The protein below binds the small molecule below.
Small molecule (SMILES): OC[C@H]1O[C@H](O[C@H]2[C@H](O)[C@@H](O)[C@@H](O)O[C@@H]2CO)[C@H](O)[C@@H](O)[C@@H]1O

Sequence of chain 1.A:
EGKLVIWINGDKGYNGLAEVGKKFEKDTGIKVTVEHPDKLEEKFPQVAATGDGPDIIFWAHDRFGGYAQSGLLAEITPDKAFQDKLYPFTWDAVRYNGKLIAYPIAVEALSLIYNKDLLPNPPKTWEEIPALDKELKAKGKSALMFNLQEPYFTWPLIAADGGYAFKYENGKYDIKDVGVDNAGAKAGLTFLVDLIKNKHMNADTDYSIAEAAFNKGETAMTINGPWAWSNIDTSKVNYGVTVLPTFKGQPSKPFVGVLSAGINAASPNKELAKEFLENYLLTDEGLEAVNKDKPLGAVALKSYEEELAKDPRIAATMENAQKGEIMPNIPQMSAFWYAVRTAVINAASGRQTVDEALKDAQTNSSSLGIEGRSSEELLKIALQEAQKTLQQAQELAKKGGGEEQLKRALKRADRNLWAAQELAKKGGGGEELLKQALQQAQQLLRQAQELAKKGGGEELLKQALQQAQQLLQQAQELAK

Binding-site contacts:
Ligand atom O2 contacts residue ALA63 of chain 1.A at 3.5 Å.
Ligand atom O2 contacts residue TRP62 of chain 1.A at 3.1 Å (h-bond).
Ligand atom C1 contacts residue TRP230 of chain 1.A at 3.8 Å (hydrophobic).
Ligand atom O6 contacts residue PRO154 of chain 1.A at 3.4 Å.
Ligand atom O2 contacts residue GLU111 of chain 1.A at 2.7 Å (salt-bridge).
Ligand atom C4 contacts residue ARG66 of chain 1.A at 3.9 Å.
Ligand atom O6 contacts residue PHE156 of chain 1.A at 3.8 Å.
Ligand atom C3 contacts residue TRP62 of chain 1.A at 3.6 Å (hydrophobic).
Ligand atom O3 contacts residue ALA63 of chain 1.A at 3.3 Å.
Ligand atom C5 contacts residue GLU153 of chain 1.A at 3.9 Å.
Ligand atom O2 contacts residue LYS15 of chain 1.A at 2.7 Å (salt-bridge).
Ligand atom C6 contacts residue TYR155 of chain 1.A at 3.8 Å (hydrophobic).
Ligand atom C6 contacts residue PRO154 of chain 1.A at 3.8 Å (hydrophobic).
Ligand atom O3 contacts residue ASP65 of chain 1.A at 2.6 Å (salt-bridge).
Ligand atom C2 contacts residue GLU111 of chain 1.A at 3.5 Å.
Ligand atom O1 contacts residue ASN12 of chain 1.A at 3.6 Å (h-bond).
Ligand atom C6 contacts residue PHE156 of chain 1.A at 3.9 Å (hydrophobic).
Ligand atom O6 contacts residue TYR155 of chain 1.A at 3.0 Å (h-bond).
Ligand atom O1 contacts residue LYS15 of chain 1.A at 3.8 Å.
Ligand atom C6 contacts residue TRP340 of chain 1.A at 3.6 Å (hydrophobic).
Ligand atom C2 contacts residue TRP230 of chain 1.A at 3.9 Å (hydrophobic).
Ligand atom O2 contacts residue ASP65 of chain 1.A at 2.6 Å (salt-bridge).
Ligand atom O3 contacts residue TRP340 of chain 1.A at 3.7 Å.
Ligand atom C4 contacts residue TRP340 of chain 1.A at 3.5 Å (hydrophobic).
Ligand atom C2 contacts residue LYS15 of chain 1.A at 3.7 Å.
Ligand atom C1 contacts residue ASP14 of chain 1.A at 3.4 Å.
Ligand atom C1 contacts residue TYR155 of chain 1.A at 3.6 Å (hydrophobic).
Ligand atom O5 contacts residue TYR155 of chain 1.A at 3.2 Å.
Ligand atom O4 contacts residue ARG66 of chain 1.A at 2.8 Å (salt-bridge).
Ligand atom O1 contacts residue ASP14 of chain 1.A at 3.0 Å (salt-bridge).
Ligand atom O6 contacts residue GLU153 of chain 1.A at 2.7 Å (salt-bridge).
Ligand atom O3 contacts residue ARG66 of chain 1.A at 2.8 Å (salt-bridge).
Ligand atom C3 contacts residue ASP65 of chain 1.A at 3.5 Å.
Ligand atom C1 contacts residue LYS15 of chain 1.A at 3.8 Å.
Ligand atom O3 contacts residue GLU111 of chain 1.A at 3.8 Å.
Ligand atom C2 contacts residue ASP65 of chain 1.A at 3.3 Å.
Ligand atom C6 contacts residue GLU153 of chain 1.A at 3.3 Å.
Ligand atom O2 contacts residue MET330 of chain 1.A at 3.9 Å.
Ligand atom O4 contacts residue TRP340 of chain 1.A at 3.9 Å.
Ligand atom O3 contacts residue TRP62 of chain 1.A at 3.5 Å (h-bond).